Binding-site contacts:
Ligand atom OXT contacts residue LEU75 of chain 1.A at 4.1 Å.
Ligand atom CA contacts residue FE21 of chain 1.C at 3.1 Å.
Ligand atom C contacts residue LEU75 of chain 1.A at 3.9 Å (hydrophobic).
Ligand atom N contacts residue HIS88 of chain 1.A at 3.5 Å (h-bond).
Ligand atom SG contacts residue FE21 of chain 1.C at 2.6 Å.
Ligand atom O contacts residue ARG60 of chain 1.A at 3.1 Å (salt-bridge).
Ligand atom SG contacts residue VAL142 of chain 1.A at 3.6 Å.
Ligand atom OXT contacts residue MET179 of chain 1.A at 4.3 Å.
Ligand atom SG contacts residue TRP77 of chain 1.A at 4.4 Å.
Ligand atom OXT contacts residue TYR157 of chain 1.A at 3.4 Å (h-bond).
Ligand atom CB contacts residue TYR157 of chain 1.A at 3.5 Å (hydrophobic).
Ligand atom CA contacts residue LEU75 of chain 1.A at 4.4 Å (hydrophobic).
Ligand atom C contacts residue TYR157 of chain 1.A at 4.0 Å (hydrophobic).
Ligand atom SG contacts residue HIS155 of chain 1.A at 3.9 Å.
Ligand atom N contacts residue FE21 of chain 1.C at 2.6 Å.
Ligand atom O contacts residue LEU75 of chain 1.A at 4.0 Å.
Ligand atom C contacts residue TYR58 of chain 1.A at 3.6 Å (hydrophobic).
Ligand atom CB contacts residue FE21 of chain 1.C at 3.3 Å.
Ligand atom CB contacts residue LEU75 of chain 1.A at 3.5 Å (hydrophobic).
Ligand atom SG contacts residue HIS140 of chain 1.A at 3.6 Å (h-bond).
Ligand atom N contacts residue HIS86 of chain 1.A at 3.5 Å (h-bond).
Ligand atom CA contacts residue TYR58 of chain 1.A at 4.0 Å (hydrophobic).
Ligand atom CB contacts residue HIS86 of chain 1.A at 4.0 Å.
Ligand atom CA contacts residue HIS86 of chain 1.A at 3.5 Å.
Ligand atom CB contacts residue TYR58 of chain 1.A at 4.5 Å (hydrophobic).
Ligand atom N contacts residue TYR157 of chain 1.A at 2.9 Å (h-bond).
Ligand atom OXT contacts residue ARG60 of chain 1.A at 2.7 Å (salt-bridge).
Ligand atom SG contacts residue TYR157 of chain 1.A at 4.4 Å.
Ligand atom C contacts residue ARG60 of chain 1.A at 3.5 Å.
Ligand atom CA contacts residue TYR157 of chain 1.A at 3.6 Å (hydrophobic).
Ligand atom SG contacts residue HIS86 of chain 1.A at 3.4 Å (h-bond).
Ligand atom CB contacts residue HIS155 of chain 1.A at 3.7 Å.
Ligand atom O contacts residue TYR58 of chain 1.A at 2.5 Å (h-bond).

A small-molecule ligand and the protein it binds are described below.
Small molecule (SMILES): N[C@@H](CS)C(=O)O

Sequence of chain 1.A:
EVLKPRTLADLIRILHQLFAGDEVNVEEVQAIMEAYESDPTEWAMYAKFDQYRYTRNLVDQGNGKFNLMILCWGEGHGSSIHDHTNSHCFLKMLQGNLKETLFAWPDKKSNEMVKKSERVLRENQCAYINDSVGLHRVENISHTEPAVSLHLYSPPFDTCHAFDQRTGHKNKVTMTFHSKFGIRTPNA